Sequence of chain 1.D:
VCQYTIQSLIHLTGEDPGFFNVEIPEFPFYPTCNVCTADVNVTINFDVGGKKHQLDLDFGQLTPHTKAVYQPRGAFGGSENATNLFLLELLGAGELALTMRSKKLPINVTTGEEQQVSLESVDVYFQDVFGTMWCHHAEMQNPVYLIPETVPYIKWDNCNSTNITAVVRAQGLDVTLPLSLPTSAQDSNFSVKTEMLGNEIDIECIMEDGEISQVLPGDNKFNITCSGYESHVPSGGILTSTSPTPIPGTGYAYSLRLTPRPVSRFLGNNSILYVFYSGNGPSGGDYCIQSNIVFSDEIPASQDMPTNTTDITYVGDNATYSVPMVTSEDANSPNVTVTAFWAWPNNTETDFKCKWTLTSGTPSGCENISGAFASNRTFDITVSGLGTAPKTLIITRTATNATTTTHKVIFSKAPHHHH

Binding-site contacts:
Ligand atom N2 contacts residue ASN318 of chain 1.D at 2.9 Å (h-bond).
Ligand atom O7 contacts residue ASN318 of chain 1.D at 3.3 Å (h-bond).
Ligand atom C8 contacts residue PRO316 of chain 1.D at 3.5 Å (hydrophobic).
Ligand atom C8 contacts residue THR317 of chain 1.D at 3.8 Å.
Ligand atom C4 contacts residue ASN318 of chain 1.D at 4.2 Å.
Ligand atom C1 contacts residue ASN318 of chain 1.D at 1.4 Å.
Ligand atom C8 contacts residue ASN318 of chain 1.D at 3.5 Å.
Ligand atom O5 contacts residue ASN318 of chain 1.D at 2.4 Å (h-bond).
Ligand atom C5 contacts residue ASN318 of chain 1.D at 3.7 Å.
Ligand atom C3 contacts residue ASN318 of chain 1.D at 3.8 Å.
Ligand atom C8 contacts residue THR416 of chain 1.D at 4.4 Å.
Ligand atom C7 contacts residue ASN318 of chain 1.D at 3.0 Å.
Ligand atom C2 contacts residue ASN318 of chain 1.D at 2.5 Å.

This protein binds this small molecule.
Small molecule (SMILES): CC(=O)N[C@@H]1[C@@H](O)[C@H](O)[C@@H](CO)O[C@H]1O